A small-molecule ligand and the protein it binds are described below.
Small molecule (SMILES): CC(=O)N[C@H]1[C@H](O[C@H]2[C@H](O)[C@@H](NC(C)=O)CO[C@@H]2CO)O[C@H](CO)[C@@H](O[C@@H]2O[C@H](CO)[C@@H](O)[C@H](O[C@H]3O[C@H](CO)[C@@H](O)[C@H](O)[C@@H]3O)[C@@H]2O)[C@@H]1O

Binding-site contacts:
Ligand atom O6 contacts residue ILE292 of chain 2.D at 3.3 Å.
Ligand atom C3 contacts residue ASN271 of chain 2.D at 3.8 Å.
Ligand atom O6 contacts residue THR273 of chain 2.D at 4.2 Å.
Ligand atom C4 contacts residue ASN271 of chain 2.D at 4.2 Å.
Ligand atom C1 contacts residue ILE292 of chain 2.D at 3.9 Å (hydrophobic).
Ligand atom C7 contacts residue ASN271 of chain 2.D at 3.2 Å.
Ligand atom C8 contacts residue VAL410 of chain 2.D at 3.7 Å (hydrophobic).
Ligand atom O5 contacts residue ASN271 of chain 2.D at 2.3 Å (h-bond).
Ligand atom C1 contacts residue ASN271 of chain 2.D at 1.4 Å.
Ligand atom C7 contacts residue VAL410 of chain 2.D at 4.3 Å (hydrophobic).
Ligand atom N2 contacts residue ASN271 of chain 2.D at 2.9 Å (h-bond).
Ligand atom O7 contacts residue ASN271 of chain 2.D at 3.2 Å (h-bond).
Ligand atom C6 contacts residue ILE292 of chain 2.D at 4.3 Å (hydrophobic).
Ligand atom O5 contacts residue ILE292 of chain 2.D at 3.3 Å.
Ligand atom C5 contacts residue ASN271 of chain 2.D at 3.6 Å.
Ligand atom C5 contacts residue ILE292 of chain 2.D at 4.5 Å (hydrophobic).
Ligand atom C2 contacts residue ASN271 of chain 2.D at 2.5 Å.
Ligand atom C8 contacts residue ASN271 of chain 2.D at 4.4 Å.

Sequence of chain 2.D:
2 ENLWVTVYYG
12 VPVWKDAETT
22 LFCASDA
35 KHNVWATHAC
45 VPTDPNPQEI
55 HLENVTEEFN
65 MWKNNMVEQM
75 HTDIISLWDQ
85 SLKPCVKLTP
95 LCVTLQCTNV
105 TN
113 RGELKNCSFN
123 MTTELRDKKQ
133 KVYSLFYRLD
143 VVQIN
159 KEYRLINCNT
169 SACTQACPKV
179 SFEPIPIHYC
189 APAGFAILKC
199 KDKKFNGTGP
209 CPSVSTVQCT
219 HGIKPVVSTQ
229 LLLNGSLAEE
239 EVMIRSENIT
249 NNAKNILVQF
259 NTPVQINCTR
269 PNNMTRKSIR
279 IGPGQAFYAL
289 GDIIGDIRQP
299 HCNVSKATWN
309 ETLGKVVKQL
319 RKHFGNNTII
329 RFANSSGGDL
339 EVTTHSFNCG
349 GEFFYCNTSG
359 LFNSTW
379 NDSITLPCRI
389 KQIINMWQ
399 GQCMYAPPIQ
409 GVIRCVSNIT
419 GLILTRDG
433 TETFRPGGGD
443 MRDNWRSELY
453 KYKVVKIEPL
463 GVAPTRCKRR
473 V